This protein binds this small molecule.
Small molecule (SMILES): CC(=O)N1CCN(C(=O)c2ccco2)CC1

Sequence of chain 1.A:
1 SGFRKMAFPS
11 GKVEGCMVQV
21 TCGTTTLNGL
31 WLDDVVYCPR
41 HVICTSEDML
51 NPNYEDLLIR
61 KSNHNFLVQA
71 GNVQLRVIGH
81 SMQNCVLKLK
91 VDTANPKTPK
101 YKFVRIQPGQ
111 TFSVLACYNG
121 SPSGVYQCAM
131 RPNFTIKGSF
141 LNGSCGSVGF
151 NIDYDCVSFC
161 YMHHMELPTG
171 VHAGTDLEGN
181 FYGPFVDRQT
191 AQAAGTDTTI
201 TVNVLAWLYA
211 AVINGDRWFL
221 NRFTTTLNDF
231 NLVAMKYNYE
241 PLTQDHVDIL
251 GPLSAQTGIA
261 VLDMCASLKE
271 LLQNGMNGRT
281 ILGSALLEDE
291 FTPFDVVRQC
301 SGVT

Binding-site contacts:
Ligand atom C10 contacts residue GLN189 of chain 1.A at 3.0 Å.
Ligand atom N1 contacts residue ASN142 of chain 1.A at 4.3 Å.
Ligand atom C5 contacts residue HIS41 of chain 1.A at 4.3 Å.
Ligand atom C2 contacts residue ASN142 of chain 1.A at 3.5 Å.
Ligand atom C9 contacts residue MET49 of chain 1.A at 3.4 Å (hydrophobic).
Ligand atom N contacts residue GLY143 of chain 1.A at 4.4 Å.
Ligand atom C10 contacts residue MET49 of chain 1.A at 4.3 Å (hydrophobic).
Ligand atom N contacts residue HIS41 of chain 1.A at 4.2 Å.
Ligand atom O contacts residue CYS145 of chain 1.A at 3.0 Å (h-bond).
Ligand atom C6 contacts residue ASN142 of chain 1.A at 3.9 Å.
Ligand atom C9 contacts residue GLN189 of chain 1.A at 3.1 Å.
Ligand atom C1 contacts residue LEU27 of chain 1.A at 4.1 Å (hydrophobic).
Ligand atom C3 contacts residue HIS41 of chain 1.A at 4.2 Å.
Ligand atom C5 contacts residue CYS145 of chain 1.A at 3.8 Å (hydrophobic).
Ligand atom C9 contacts residue SER46 of chain 1.A at 3.6 Å.
Ligand atom C3 contacts residue LEU27 of chain 1.A at 4.4 Å (hydrophobic).
Ligand atom C1 contacts residue SER144 of chain 1.A at 4.2 Å.
Ligand atom C1 contacts residue GLY143 of chain 1.A at 3.9 Å.
Ligand atom C3 contacts residue ASN142 of chain 1.A at 4.2 Å.
Ligand atom O contacts residue ASN142 of chain 1.A at 3.9 Å.
Ligand atom C contacts residue HIS164 of chain 1.A at 4.0 Å.
Ligand atom N contacts residue ASN142 of chain 1.A at 4.3 Å.
Ligand atom C2 contacts residue GLY143 of chain 1.A at 4.0 Å.
Ligand atom C5 contacts residue HIS164 of chain 1.A at 4.4 Å.
Ligand atom N contacts residue LEU27 of chain 1.A at 4.4 Å.
Ligand atom C contacts residue HIS163 of chain 1.A at 3.8 Å.
Ligand atom O2 contacts residue GLN189 of chain 1.A at 4.3 Å.
Ligand atom C4 contacts residue HIS41 of chain 1.A at 3.8 Å.
Ligand atom O contacts residue GLY143 of chain 1.A at 2.9 Å (h-bond).
Ligand atom O contacts residue LEU141 of chain 1.A at 4.2 Å.
Ligand atom C1 contacts residue CYS145 of chain 1.A at 2.8 Å (hydrophobic).
Ligand atom C contacts residue SER144 of chain 1.A at 4.2 Å.
Ligand atom C2 contacts residue LEU27 of chain 1.A at 4.1 Å (hydrophobic).
Ligand atom C8 contacts residue SER46 of chain 1.A at 3.4 Å.
Ligand atom O contacts residue SER144 of chain 1.A at 3.2 Å (h-bond).
Ligand atom C contacts residue CYS145 of chain 1.A at 1.8 Å (hydrophobic).
Ligand atom O contacts residue LEU27 of chain 1.A at 3.5 Å.
Ligand atom O1 contacts residue ASN142 of chain 1.A at 2.9 Å (h-bond).
Ligand atom C8 contacts residue MET49 of chain 1.A at 3.7 Å (hydrophobic).
Ligand atom N contacts residue CYS145 of chain 1.A at 3.5 Å (h-bond).